A protein and the small-molecule ligand that binds it are described below.
Small molecule (SMILES): O=C(O)[C@@H]1Cc2c([nH]c3ccccc23)CN1

Sequence of chain 1.B:
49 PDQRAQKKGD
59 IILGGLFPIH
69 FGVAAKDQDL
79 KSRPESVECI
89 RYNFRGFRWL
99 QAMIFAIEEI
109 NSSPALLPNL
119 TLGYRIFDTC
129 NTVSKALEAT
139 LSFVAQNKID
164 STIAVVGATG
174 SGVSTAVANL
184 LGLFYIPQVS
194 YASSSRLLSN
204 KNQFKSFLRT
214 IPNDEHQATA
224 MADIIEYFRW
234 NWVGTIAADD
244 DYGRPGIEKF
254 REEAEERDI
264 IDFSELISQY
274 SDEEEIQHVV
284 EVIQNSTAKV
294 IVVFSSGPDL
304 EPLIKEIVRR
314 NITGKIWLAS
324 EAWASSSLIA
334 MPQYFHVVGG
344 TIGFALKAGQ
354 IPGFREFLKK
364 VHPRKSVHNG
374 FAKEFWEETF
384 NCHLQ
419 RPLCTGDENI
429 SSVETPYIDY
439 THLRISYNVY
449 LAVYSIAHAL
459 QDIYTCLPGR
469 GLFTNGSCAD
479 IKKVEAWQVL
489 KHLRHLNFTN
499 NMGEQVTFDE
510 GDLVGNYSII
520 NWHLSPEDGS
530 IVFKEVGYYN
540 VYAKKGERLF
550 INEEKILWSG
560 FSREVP

Binding-site contacts:
Ligand atom O1 contacts residue SER196 of chain 1.B at 3.2 Å.
Ligand atom N contacts residue ALA195 of chain 1.B at 2.9 Å (h-bond).
Ligand atom CE2 contacts residue ALA325 of chain 1.B at 3.7 Å (hydrophobic).
Ligand atom CB contacts residue ALA195 of chain 1.B at 3.8 Å (hydrophobic).
Ligand atom N contacts residue TYR245 of chain 1.B at 3.3 Å.
Ligand atom N contacts residue SER197 of chain 1.B at 2.7 Å (h-bond).
Ligand atom C contacts residue SER174 of chain 1.B at 3.3 Å.
Ligand atom CE2 contacts residue GLU324 of chain 1.B at 3.5 Å.
Ligand atom C9 contacts residue ALA195 of chain 1.B at 2.9 Å (hydrophobic).
Ligand atom C9 contacts residue SER197 of chain 1.B at 3.1 Å.
Ligand atom CD1 contacts residue ALA325 of chain 1.B at 3.9 Å (hydrophobic).
Ligand atom CA contacts residue SER197 of chain 1.B at 4.0 Å.
Ligand atom CZ3 contacts residue ALA325 of chain 1.B at 4.0 Å (hydrophobic).
Ligand atom CE3 contacts residue THR172 of chain 1.B at 3.9 Å.
Ligand atom OXT contacts residue SER174 of chain 1.B at 2.8 Å (h-bond).
Ligand atom C contacts residue TYR245 of chain 1.B at 3.4 Å (hydrophobic).
Ligand atom CD2 contacts residue ALA325 of chain 1.B at 3.8 Å (hydrophobic).
Ligand atom CB contacts residue THR172 of chain 1.B at 4.0 Å.
Ligand atom C contacts residue THR172 of chain 1.B at 3.9 Å.
Ligand atom CG contacts residue ALA325 of chain 1.B at 3.8 Å (hydrophobic).
Ligand atom CZ3 contacts residue TRP97 of chain 1.B at 3.7 Å (hydrophobic).
Ligand atom CH2 contacts residue TRP97 of chain 1.B at 3.6 Å (hydrophobic).
Ligand atom CH2 contacts residue ALA325 of chain 1.B at 3.9 Å (hydrophobic).
Ligand atom O1 contacts residue SER174 of chain 1.B at 2.5 Å (h-bond).
Ligand atom NE1 contacts residue GLU324 of chain 1.B at 2.8 Å (salt-bridge).
Ligand atom O1 contacts residue TYR245 of chain 1.B at 3.6 Å.
Ligand atom O1 contacts residue SER197 of chain 1.B at 3.0 Å (h-bond).
Ligand atom NE1 contacts residue ALA325 of chain 1.B at 3.8 Å.
Ligand atom OXT contacts residue GLY173 of chain 1.B at 3.3 Å.
Ligand atom C9 contacts residue GLU324 of chain 1.B at 3.3 Å.
Ligand atom CA contacts residue ALA195 of chain 1.B at 3.4 Å (hydrophobic).
Ligand atom O1 contacts residue THR172 of chain 1.B at 3.9 Å.
Ligand atom CD1 contacts residue ALA195 of chain 1.B at 3.4 Å (hydrophobic).
Ligand atom CD1 contacts residue GLU324 of chain 1.B at 3.3 Å.
Ligand atom C contacts residue ALA195 of chain 1.B at 3.8 Å (hydrophobic).
Ligand atom O1 contacts residue ALA195 of chain 1.B at 3.5 Å (h-bond).
Ligand atom CA contacts residue TYR245 of chain 1.B at 3.4 Å (hydrophobic).
Ligand atom CG contacts residue ALA195 of chain 1.B at 3.7 Å (hydrophobic).
Ligand atom OXT contacts residue TYR245 of chain 1.B at 3.3 Å.
Ligand atom CZ2 contacts residue GLU324 of chain 1.B at 3.5 Å.